Sequence of chain 27.D:
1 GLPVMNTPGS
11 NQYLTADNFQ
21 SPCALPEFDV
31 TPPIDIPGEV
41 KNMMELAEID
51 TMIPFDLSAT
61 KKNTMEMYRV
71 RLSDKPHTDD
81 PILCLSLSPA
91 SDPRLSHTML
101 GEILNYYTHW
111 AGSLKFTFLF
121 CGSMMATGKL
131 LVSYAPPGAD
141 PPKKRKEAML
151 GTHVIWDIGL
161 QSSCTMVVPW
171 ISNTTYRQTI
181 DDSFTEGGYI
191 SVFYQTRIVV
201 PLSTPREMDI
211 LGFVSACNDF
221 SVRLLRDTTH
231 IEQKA

Binding-site contacts:
Ligand atom C7 contacts residue VAL196 of chain 27.B at 3.6 Å (hydrophobic).
Ligand atom C25 contacts residue ASP236 of chain 27.B at 3.5 Å.
Ligand atom C4 contacts residue VAL196 of chain 27.B at 3.9 Å (hydrophobic).
Ligand atom C10 contacts residue MET132 of chain 27.B at 3.3 Å (hydrophobic).
Ligand atom N3 contacts residue LEU240 of chain 27.B at 3.5 Å.
Ligand atom C4 contacts residue TYR159 of chain 27.B at 3.5 Å (hydrophobic).
Ligand atom C17 contacts residue PHE237 of chain 27.B at 3.7 Å (hydrophobic).
Ligand atom C25 contacts residue SER206 of chain 27.B at 3.8 Å.
Ligand atom C8 contacts residue VAL199 of chain 27.B at 3.7 Å (hydrophobic).
Ligand atom N4 contacts residue LEU240 of chain 27.B at 3.6 Å.
Ligand atom C2 contacts residue ILE194 of chain 27.B at 3.5 Å (hydrophobic).
Ligand atom O23 contacts residue TYR112 of chain 27.B at 3.5 Å.
Ligand atom N3 contacts residue ILE194 of chain 27.B at 3.6 Å.
Ligand atom N4 contacts residue LEU134 of chain 27.B at 3.7 Å.
Ligand atom C20 contacts residue TYR205 of chain 27.B at 3.5 Å (hydrophobic).
Ligand atom C18 contacts residue PHE237 of chain 27.B at 3.6 Å (hydrophobic).
Ligand atom O14 contacts residue MET132 of chain 27.B at 3.4 Å.
Ligand atom C21 contacts residue TYR112 of chain 27.B at 3.3 Å (hydrophobic).
Ligand atom O23 contacts residue PHE237 of chain 27.B at 3.8 Å.
Ligand atom C21 contacts residue PHE237 of chain 27.B at 3.7 Å (hydrophobic).
Ligand atom O22 contacts residue TYR112 of chain 27.B at 3.5 Å.
Ligand atom C8 contacts residue VAL196 of chain 27.B at 3.6 Å (hydrophobic).
Ligand atom C12 contacts residue PHE237 of chain 27.B at 3.5 Å (hydrophobic).
Ligand atom C17 contacts residue TYR112 of chain 27.B at 3.8 Å (hydrophobic).
Ligand atom C7 contacts residue TYR159 of chain 27.B at 3.7 Å (hydrophobic).
Ligand atom C1 contacts residue PRO181 of chain 27.B at 3.7 Å (hydrophobic).
Ligand atom C10 contacts residue ILE110 of chain 27.B at 3.5 Å (hydrophobic).
Ligand atom N3 contacts residue TYR159 of chain 27.B at 3.9 Å.
Ligand atom C3 contacts residue TYR159 of chain 27.B at 3.6 Å (hydrophobic).
Ligand atom C18 contacts residue TYR112 of chain 27.B at 3.7 Å (hydrophobic).
Ligand atom C13 contacts residue MET132 of chain 27.B at 3.8 Å (hydrophobic).
Ligand atom C5 contacts residue VAL196 of chain 27.B at 3.8 Å (hydrophobic).
Ligand atom C19 contacts residue TYR205 of chain 27.B at 3.7 Å (hydrophobic).
Ligand atom C13 contacts residue VAL199 of chain 27.B at 3.7 Å (hydrophobic).
Ligand atom C11 contacts residue ILE110 of chain 27.B at 3.6 Å (hydrophobic).
Ligand atom C3 contacts residue ALA24 of chain 27.D at 3.5 Å (hydrophobic).
Ligand atom N6 contacts residue VAL196 of chain 27.B at 3.9 Å.
Ligand atom O22 contacts residue TYR205 of chain 27.B at 3.8 Å.
Ligand atom C11 contacts residue LEU134 of chain 27.B at 3.8 Å (hydrophobic).
Ligand atom C2 contacts residue TYR159 of chain 27.B at 3.5 Å (hydrophobic).

Sequence of chain 27.B:
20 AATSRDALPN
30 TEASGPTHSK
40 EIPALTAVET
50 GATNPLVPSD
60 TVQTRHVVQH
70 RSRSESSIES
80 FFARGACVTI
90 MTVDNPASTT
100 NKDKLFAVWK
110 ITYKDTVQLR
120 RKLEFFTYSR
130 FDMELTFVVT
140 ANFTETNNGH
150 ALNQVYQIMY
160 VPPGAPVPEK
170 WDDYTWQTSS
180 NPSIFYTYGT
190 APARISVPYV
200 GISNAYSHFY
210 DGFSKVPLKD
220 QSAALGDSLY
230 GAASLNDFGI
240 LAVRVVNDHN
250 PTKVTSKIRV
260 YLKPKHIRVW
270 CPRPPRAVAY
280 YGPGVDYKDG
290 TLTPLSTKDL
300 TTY

A small-molecule ligand and the protein it binds are described below.
Small molecule (SMILES): CCOC(=O)c1ccc(OCCC2CCN(c3ccc(C)nn3)CC2)cc1